Binding-site contacts:
Ligand atom C7 contacts residue ASN61 of chain 1.B at 3.7 Å.
Ligand atom N2 contacts residue ASN61 of chain 1.B at 2.9 Å (h-bond).
Ligand atom O7 contacts residue ASN61 of chain 1.B at 4.2 Å.
Ligand atom C5 contacts residue ASN61 of chain 1.B at 3.7 Å.
Ligand atom C2 contacts residue ASN61 of chain 1.B at 2.4 Å.
Ligand atom C8 contacts residue PHE59 of chain 1.B at 3.5 Å (hydrophobic).
Ligand atom C1 contacts residue ASN61 of chain 1.B at 1.4 Å.
Ligand atom O5 contacts residue ASN61 of chain 1.B at 2.4 Å (h-bond).
Ligand atom C3 contacts residue ASN61 of chain 1.B at 3.8 Å.
Ligand atom C4 contacts residue ASN61 of chain 1.B at 4.2 Å.

This protein binds this small molecule.
Small molecule (SMILES): CC(=O)N[C@@H]1[C@@H](O)[C@H](O)[C@@H](CO)O[C@H]1O

Sequence of chain 1.B:
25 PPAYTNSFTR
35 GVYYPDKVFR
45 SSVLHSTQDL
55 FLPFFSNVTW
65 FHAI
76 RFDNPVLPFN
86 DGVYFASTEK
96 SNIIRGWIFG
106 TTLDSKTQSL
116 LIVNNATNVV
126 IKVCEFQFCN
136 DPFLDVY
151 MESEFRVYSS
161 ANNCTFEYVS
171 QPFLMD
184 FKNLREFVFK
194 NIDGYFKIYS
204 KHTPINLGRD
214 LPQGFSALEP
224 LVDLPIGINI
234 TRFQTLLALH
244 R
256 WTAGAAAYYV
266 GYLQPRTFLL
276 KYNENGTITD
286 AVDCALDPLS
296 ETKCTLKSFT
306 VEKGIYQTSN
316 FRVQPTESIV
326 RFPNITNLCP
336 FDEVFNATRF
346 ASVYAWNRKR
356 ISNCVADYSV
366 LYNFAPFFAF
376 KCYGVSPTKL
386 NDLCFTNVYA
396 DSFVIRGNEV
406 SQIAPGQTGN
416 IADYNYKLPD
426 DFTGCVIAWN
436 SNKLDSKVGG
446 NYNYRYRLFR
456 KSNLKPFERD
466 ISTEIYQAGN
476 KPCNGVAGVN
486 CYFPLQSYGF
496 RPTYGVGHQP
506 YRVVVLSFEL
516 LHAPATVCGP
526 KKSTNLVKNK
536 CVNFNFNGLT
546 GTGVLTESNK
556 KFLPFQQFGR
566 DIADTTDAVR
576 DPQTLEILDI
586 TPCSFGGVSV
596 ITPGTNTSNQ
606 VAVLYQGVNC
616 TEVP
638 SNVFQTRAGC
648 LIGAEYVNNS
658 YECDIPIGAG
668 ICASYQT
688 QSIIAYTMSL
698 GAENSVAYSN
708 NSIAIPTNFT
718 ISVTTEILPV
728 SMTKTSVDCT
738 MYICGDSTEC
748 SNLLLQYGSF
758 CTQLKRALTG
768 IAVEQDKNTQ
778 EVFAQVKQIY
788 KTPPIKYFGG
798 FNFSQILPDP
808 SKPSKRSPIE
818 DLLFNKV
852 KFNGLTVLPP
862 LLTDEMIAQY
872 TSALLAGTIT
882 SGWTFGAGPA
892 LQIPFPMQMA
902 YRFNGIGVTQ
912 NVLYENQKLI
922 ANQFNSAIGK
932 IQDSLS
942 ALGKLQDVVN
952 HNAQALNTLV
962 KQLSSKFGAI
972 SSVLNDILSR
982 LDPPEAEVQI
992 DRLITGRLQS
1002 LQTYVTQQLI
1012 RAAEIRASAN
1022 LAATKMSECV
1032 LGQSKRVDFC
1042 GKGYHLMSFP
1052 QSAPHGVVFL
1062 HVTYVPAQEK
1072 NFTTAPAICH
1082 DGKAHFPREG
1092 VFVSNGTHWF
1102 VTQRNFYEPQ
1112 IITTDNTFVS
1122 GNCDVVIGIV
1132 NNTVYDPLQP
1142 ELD